Sequence of chain 37.A:
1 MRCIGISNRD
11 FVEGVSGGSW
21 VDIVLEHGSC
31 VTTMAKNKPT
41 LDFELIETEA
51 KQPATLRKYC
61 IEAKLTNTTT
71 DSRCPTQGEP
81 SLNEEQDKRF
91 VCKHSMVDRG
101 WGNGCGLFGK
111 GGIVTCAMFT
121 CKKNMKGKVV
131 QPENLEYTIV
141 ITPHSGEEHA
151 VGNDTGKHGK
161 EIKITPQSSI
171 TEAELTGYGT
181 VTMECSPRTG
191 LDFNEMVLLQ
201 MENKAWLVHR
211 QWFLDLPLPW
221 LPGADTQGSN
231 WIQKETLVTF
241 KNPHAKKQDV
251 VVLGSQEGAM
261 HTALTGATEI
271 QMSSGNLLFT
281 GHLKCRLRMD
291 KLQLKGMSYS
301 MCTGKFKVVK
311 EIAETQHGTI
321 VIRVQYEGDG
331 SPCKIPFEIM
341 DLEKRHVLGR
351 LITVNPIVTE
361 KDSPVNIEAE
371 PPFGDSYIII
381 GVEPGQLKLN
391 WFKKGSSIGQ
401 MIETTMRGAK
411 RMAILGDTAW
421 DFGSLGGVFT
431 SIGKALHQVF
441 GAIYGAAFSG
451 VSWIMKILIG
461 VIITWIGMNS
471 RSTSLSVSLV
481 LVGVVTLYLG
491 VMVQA

Binding-site contacts:
Ligand atom C2 contacts residue HIS149 of chain 48.A at 3.5 Å.
Ligand atom C5 contacts residue HIS149 of chain 48.A at 3.6 Å.
Ligand atom C5 contacts residue GLY156 of chain 48.A at 4.3 Å.
Ligand atom C5 contacts residue HIS158 of chain 48.A at 4.4 Å.
Ligand atom O5 contacts residue HIS158 of chain 48.A at 3.4 Å.
Ligand atom C2 contacts residue ASN153 of chain 48.A at 2.6 Å.
Ligand atom C3 contacts residue HIS149 of chain 48.A at 4.0 Å.
Ligand atom C8 contacts residue ASN153 of chain 48.A at 4.4 Å.
Ligand atom N2 contacts residue ASN153 of chain 48.A at 3.1 Å (h-bond).
Ligand atom C3 contacts residue ASN153 of chain 48.A at 3.9 Å.
Ligand atom N2 contacts residue HIS149 of chain 48.A at 4.3 Å.
Ligand atom O5 contacts residue ASN153 of chain 48.A at 2.2 Å (h-bond).
Ligand atom O6 contacts residue HIS149 of chain 48.A at 3.2 Å.
Ligand atom C5 contacts residue THR155 of chain 48.A at 4.0 Å.
Ligand atom O5 contacts residue HIS149 of chain 48.A at 3.6 Å.
Ligand atom C1 contacts residue HIS158 of chain 48.A at 4.1 Å.
Ligand atom O5 contacts residue GLY156 of chain 48.A at 4.2 Å.
Ligand atom O4 contacts residue HIS149 of chain 48.A at 4.3 Å.
Ligand atom C4 contacts residue ASN153 of chain 48.A at 4.2 Å.
Ligand atom C7 contacts residue HIS149 of chain 48.A at 4.3 Å.
Ligand atom O7 contacts residue HIS149 of chain 48.A at 3.3 Å.
Ligand atom O3 contacts residue HIS149 of chain 48.A at 4.0 Å.
Ligand atom O5 contacts residue THR155 of chain 48.A at 3.4 Å (h-bond).
Ligand atom C7 contacts residue ASN153 of chain 48.A at 4.1 Å.
Ligand atom O6 contacts residue HIS158 of chain 48.A at 4.2 Å.
Ligand atom C1 contacts residue HIS149 of chain 48.A at 3.5 Å.
Ligand atom C8 contacts residue GLY102 of chain 37.A at 3.6 Å.
Ligand atom C4 contacts residue HIS149 of chain 48.A at 3.4 Å.
Ligand atom C6 contacts residue GLY156 of chain 48.A at 4.0 Å.
Ligand atom C6 contacts residue HIS149 of chain 48.A at 4.3 Å.
Ligand atom C1 contacts residue ASN153 of chain 48.A at 1.4 Å.
Ligand atom C1 contacts residue THR155 of chain 48.A at 3.3 Å.
Ligand atom C5 contacts residue ASN153 of chain 48.A at 3.6 Å.
Ligand atom C6 contacts residue HIS158 of chain 48.A at 4.2 Å.

The small molecule below binds the protein below.
Small molecule (SMILES): CC(=O)N[C@H]1[C@H](O[C@H]2[C@H](O)[C@@H](NC(C)=O)CO[C@@H]2CO)O[C@H](CO)[C@@H](O)[C@@H]1O

Sequence of chain 48.A:
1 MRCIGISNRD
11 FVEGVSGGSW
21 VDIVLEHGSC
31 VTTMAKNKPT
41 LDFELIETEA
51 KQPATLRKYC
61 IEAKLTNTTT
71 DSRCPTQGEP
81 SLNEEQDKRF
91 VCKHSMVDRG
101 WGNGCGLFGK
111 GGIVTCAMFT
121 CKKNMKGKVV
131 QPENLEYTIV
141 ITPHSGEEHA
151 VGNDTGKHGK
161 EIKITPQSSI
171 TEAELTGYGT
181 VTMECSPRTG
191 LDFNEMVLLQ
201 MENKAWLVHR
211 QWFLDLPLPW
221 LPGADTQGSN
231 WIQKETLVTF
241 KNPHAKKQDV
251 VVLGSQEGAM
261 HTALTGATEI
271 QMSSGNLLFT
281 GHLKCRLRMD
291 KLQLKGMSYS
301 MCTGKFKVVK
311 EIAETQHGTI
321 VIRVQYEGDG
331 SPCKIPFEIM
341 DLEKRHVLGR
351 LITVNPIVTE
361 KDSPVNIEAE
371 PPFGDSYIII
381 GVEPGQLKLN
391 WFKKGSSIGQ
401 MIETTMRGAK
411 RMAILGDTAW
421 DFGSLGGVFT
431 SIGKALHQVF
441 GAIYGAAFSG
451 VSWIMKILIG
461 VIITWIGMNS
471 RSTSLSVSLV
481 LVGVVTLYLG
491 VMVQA